This small molecule binds to this protein.
Small molecule (SMILES): Nc1ncnc2c1ncn2[C@@H]1O[C@H](CO[P](=O)(O)O[P](=O)(O)NP(=O)(O)O)[C@@H](O)[C@H]1O

Binding-site contacts:
Ligand atom O2B contacts residue THR71 of chain 1.A at 3.5 Å (h-bond).
Ligand atom C6 contacts residue PHE41 of chain 1.A at 3.5 Å (hydrophobic).
Ligand atom O2B contacts residue GLY72 of chain 1.A at 3.3 Å (h-bond).
Ligand atom N6 contacts residue THR45 of chain 1.A at 3.4 Å.
Ligand atom O3' contacts residue ASP356 of chain 1.A at 2.6 Å (salt-bridge).
Ligand atom N3 contacts residue PHE41 of chain 1.A at 3.4 Å.
Ligand atom N6 contacts residue GLY43 of chain 1.A at 2.8 Å (h-bond).
Ligand atom O1G contacts residue GLY354 of chain 1.A at 3.3 Å.
Ligand atom N3 contacts residue SER385 of chain 1.A at 3.2 Å (h-bond).
Ligand atom O1G contacts residue GLU183 of chain 1.A at 3.4 Å (salt-bridge).
Ligand atom C2 contacts residue PHE41 of chain 1.A at 3.3 Å (hydrophobic).
Ligand atom O3A contacts residue ARG384 of chain 1.A at 3.5 Å (salt-bridge).
Ligand atom O1B contacts residue MG1 of chain 1.D at 2.0 Å.
Ligand atom O3G contacts residue ARG384 of chain 1.A at 2.9 Å (salt-bridge).
Ligand atom O1A contacts residue LYS73 of chain 1.A at 3.5 Å (salt-bridge).
Ligand atom O3A contacts residue GLY72 of chain 1.A at 3.2 Å (h-bond).
Ligand atom N1 contacts residue GLY43 of chain 1.A at 3.5 Å (h-bond).
Ligand atom O2G contacts residue THR69 of chain 1.A at 3.6 Å.
Ligand atom O1G contacts residue MG1 of chain 1.D at 2.0 Å.
Ligand atom N1 contacts residue PHE41 of chain 1.A at 3.4 Å.
Ligand atom O4' contacts residue SER385 of chain 1.A at 3.5 Å (h-bond).
Ligand atom O2B contacts residue LYS73 of chain 1.A at 2.8 Å (salt-bridge).
Ligand atom O2G contacts residue LYS73 of chain 1.A at 2.7 Å (salt-bridge).
Ligand atom O1A contacts residue THR74 of chain 1.A at 2.7 Å (h-bond).
Ligand atom N3B contacts residue GLY70 of chain 1.A at 3.0 Å (h-bond).
Ligand atom O1B contacts residue LYS73 of chain 1.A at 3.6 Å.
Ligand atom O1A contacts residue GLY72 of chain 1.A at 3.4 Å.
Ligand atom N6 contacts residue GLN48 of chain 1.A at 2.9 Å (h-bond).
Ligand atom C4 contacts residue PHE41 of chain 1.A at 3.6 Å (hydrophobic).
Ligand atom N3B contacts residue MG1 of chain 1.D at 3.6 Å.
Ligand atom C6 contacts residue THR45 of chain 1.A at 3.5 Å.
Ligand atom N7 contacts residue GLN48 of chain 1.A at 2.8 Å (h-bond).
Ligand atom O3G contacts residue ARG381 of chain 1.A at 2.7 Å (salt-bridge).
Ligand atom PG contacts residue MG1 of chain 1.D at 3.3 Å.
Ligand atom C6 contacts residue GLY43 of chain 1.A at 3.5 Å.
Ligand atom PB contacts residue MG1 of chain 1.D at 3.3 Å.
Ligand atom N3B contacts residue ARG384 of chain 1.A at 3.1 Å (salt-bridge).
Ligand atom PB contacts residue LYS73 of chain 1.A at 3.6 Å.
Ligand atom C3' contacts residue ASP356 of chain 1.A at 3.2 Å.
Ligand atom O2A contacts residue ARG384 of chain 1.A at 3.0 Å (salt-bridge).

Sequence of chain 1.A:
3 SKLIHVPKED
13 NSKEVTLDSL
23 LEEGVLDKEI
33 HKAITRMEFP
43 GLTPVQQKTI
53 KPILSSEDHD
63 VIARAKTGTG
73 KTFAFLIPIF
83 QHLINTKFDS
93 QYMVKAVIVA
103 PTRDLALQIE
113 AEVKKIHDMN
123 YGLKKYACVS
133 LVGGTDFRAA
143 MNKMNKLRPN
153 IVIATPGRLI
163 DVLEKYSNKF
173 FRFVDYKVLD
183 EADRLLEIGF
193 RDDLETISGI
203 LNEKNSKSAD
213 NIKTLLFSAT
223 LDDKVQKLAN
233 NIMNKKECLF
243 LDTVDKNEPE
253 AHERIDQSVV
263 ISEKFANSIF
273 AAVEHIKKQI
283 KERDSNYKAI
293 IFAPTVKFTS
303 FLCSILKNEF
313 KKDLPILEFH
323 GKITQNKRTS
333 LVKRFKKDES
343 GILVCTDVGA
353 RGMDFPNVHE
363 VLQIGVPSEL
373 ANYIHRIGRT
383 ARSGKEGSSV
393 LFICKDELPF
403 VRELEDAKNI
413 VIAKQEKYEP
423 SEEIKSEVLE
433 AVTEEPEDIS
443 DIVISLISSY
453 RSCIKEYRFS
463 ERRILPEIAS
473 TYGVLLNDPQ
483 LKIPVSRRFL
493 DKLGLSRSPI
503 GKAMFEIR